Binding-site contacts:
Ligand atom C5 contacts residue TRP744 of chain 1.A at 3.7 Å (hydrophobic).
Ligand atom C9 contacts residue PRO742 of chain 1.A at 3.8 Å (hydrophobic).
Ligand atom C29 contacts residue ILE894 of chain 1.A at 3.6 Å (hydrophobic).
Ligand atom C13 contacts residue ASP816 of chain 1.A at 3.7 Å.
Ligand atom C7 contacts residue TRP744 of chain 1.A at 3.6 Å (hydrophobic).
Ligand atom C6 contacts residue TRP744 of chain 1.A at 3.4 Å (hydrophobic).
Ligand atom C15 contacts residue MET884 of chain 1.A at 3.6 Å (hydrophobic).
Ligand atom C24 contacts residue GLU810 of chain 1.A at 3.6 Å.
Ligand atom C14 contacts residue ASP816 of chain 1.A at 3.4 Å.
Ligand atom C22 contacts residue TRP744 of chain 1.A at 3.9 Å (hydrophobic).
Ligand atom C15 contacts residue SER815 of chain 1.A at 3.7 Å.
Ligand atom N21 contacts residue MET884 of chain 1.A at 3.7 Å.
Ligand atom C8 contacts residue PRO742 of chain 1.A at 3.6 Å (hydrophobic).
Ligand atom C26 contacts residue ILE894 of chain 1.A at 3.8 Å (hydrophobic).
Ligand atom C8 contacts residue TRP744 of chain 1.A at 4.0 Å (hydrophobic).
Ligand atom N19 contacts residue MET884 of chain 1.A at 3.9 Å.
Ligand atom N27 contacts residue ILE894 of chain 1.A at 3.8 Å.
Ligand atom C16 contacts residue MET884 of chain 1.A at 3.8 Å (hydrophobic).
Ligand atom N28 contacts residue ILE809 of chain 1.A at 3.6 Å.
Ligand atom O10 contacts residue TRP744 of chain 1.A at 4.0 Å.
Ligand atom N27 contacts residue TYR797 of chain 1.A at 3.7 Å.
Ligand atom N28 contacts residue VAL812 of chain 1.A at 3.8 Å.
Ligand atom N23 contacts residue GLU810 of chain 1.A at 3.8 Å.
Ligand atom N21 contacts residue TRP744 of chain 1.A at 3.9 Å.
Ligand atom N1 contacts residue TRP744 of chain 1.A at 3.8 Å.
Ligand atom C16 contacts residue TRP744 of chain 1.A at 4.0 Å (hydrophobic).
Ligand atom C14 contacts residue MET884 of chain 1.A at 4.0 Å (hydrophobic).
Ligand atom C7 contacts residue MET736 of chain 1.A at 3.8 Å (hydrophobic).
Ligand atom N28 contacts residue TYR797 of chain 1.A at 3.4 Å.
Ligand atom N23 contacts residue VAL812 of chain 1.A at 3.1 Å (h-bond).
Ligand atom C20 contacts residue MET884 of chain 1.A at 3.7 Å (hydrophobic).
Ligand atom N28 contacts residue GLU810 of chain 1.A at 2.8 Å (salt-bridge).
Ligand atom N23 contacts residue VAL811 of chain 1.A at 3.7 Å.
Ligand atom C22 contacts residue VAL812 of chain 1.A at 3.7 Å (hydrophobic).
Ligand atom C14 contacts residue SER815 of chain 1.A at 4.0 Å.
Ligand atom C8 contacts residue MET736 of chain 1.A at 3.7 Å (hydrophobic).
Ligand atom N27 contacts residue ILE809 of chain 1.A at 4.0 Å.
Ligand atom N19 contacts residue ILE894 of chain 1.A at 4.0 Å.
Ligand atom C17 contacts residue MET884 of chain 1.A at 4.0 Å (hydrophobic).
Ligand atom N4 contacts residue TRP744 of chain 1.A at 3.9 Å.

A protein and the small-molecule ligand that binds it are described below.
Small molecule (SMILES): C[C@H](Nc1ncnc(N)c1C#N)c1nn2cccc2c(=O)n1-c1ccccc1

Sequence of chain 1.A:
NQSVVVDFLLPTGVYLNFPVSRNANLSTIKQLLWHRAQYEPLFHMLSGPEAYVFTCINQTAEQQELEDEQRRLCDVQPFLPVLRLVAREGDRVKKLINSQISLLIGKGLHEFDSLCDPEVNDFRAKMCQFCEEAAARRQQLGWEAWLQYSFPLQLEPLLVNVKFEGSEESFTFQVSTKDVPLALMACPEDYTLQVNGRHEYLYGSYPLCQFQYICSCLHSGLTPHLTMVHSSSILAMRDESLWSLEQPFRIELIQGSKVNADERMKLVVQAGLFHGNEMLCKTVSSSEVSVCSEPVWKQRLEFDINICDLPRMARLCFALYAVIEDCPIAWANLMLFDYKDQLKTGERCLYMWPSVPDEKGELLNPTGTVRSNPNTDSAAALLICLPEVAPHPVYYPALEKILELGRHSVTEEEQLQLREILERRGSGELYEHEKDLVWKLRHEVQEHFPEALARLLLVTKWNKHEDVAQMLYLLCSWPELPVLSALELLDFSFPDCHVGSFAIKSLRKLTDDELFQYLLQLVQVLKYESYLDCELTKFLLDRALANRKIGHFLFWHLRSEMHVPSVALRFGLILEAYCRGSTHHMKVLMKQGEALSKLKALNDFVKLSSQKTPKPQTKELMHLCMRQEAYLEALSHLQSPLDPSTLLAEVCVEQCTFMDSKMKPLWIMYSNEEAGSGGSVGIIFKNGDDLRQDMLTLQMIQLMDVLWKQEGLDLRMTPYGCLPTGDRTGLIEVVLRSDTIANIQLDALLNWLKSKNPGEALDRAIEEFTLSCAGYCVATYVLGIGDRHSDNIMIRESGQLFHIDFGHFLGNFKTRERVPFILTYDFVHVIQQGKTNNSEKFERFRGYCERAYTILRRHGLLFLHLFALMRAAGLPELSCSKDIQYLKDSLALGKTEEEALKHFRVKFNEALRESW